Binding-site contacts:
Ligand atom C7 contacts residue HIS123 of chain 1.C at 4.4 Å.
Ligand atom O1 contacts residue ALA44 of chain 1.C at 4.0 Å.
Ligand atom C12 contacts residue CIT1 of chain 1.P at 4.0 Å.
Ligand atom C8 contacts residue CIT1 of chain 1.P at 4.4 Å.
Ligand atom C5 contacts residue CIT1 of chain 1.P at 4.1 Å.
Ligand atom C12 contacts residue SER120 of chain 1.C at 4.2 Å.
Ligand atom C2 contacts residue VAL79 of chain 1.B at 4.4 Å (hydrophobic).
Ligand atom C1 contacts residue PHE46 of chain 1.C at 4.2 Å (hydrophobic).
Ligand atom C12 contacts residue MET145 of chain 1.C at 4.4 Å (hydrophobic).
Ligand atom C3 contacts residue CYS80 of chain 1.B at 4.2 Å (hydrophobic).
Ligand atom C10 contacts residue HIS123 of chain 1.C at 4.4 Å.
Ligand atom O1 contacts residue CYS80 of chain 1.B at 2.8 Å (h-bond).
Ligand atom C11 contacts residue HIS123 of chain 1.C at 3.8 Å.
Ligand atom C2 contacts residue CYS80 of chain 1.B at 2.9 Å (hydrophobic).
Ligand atom C5 contacts residue THR47 of chain 1.C at 3.9 Å.
Ligand atom C10 contacts residue PRO43 of chain 1.C at 3.8 Å (hydrophobic).
Ligand atom C2 contacts residue SER78 of chain 1.B at 4.2 Å.
Ligand atom C6 contacts residue HIS123 of chain 1.C at 3.6 Å.
Ligand atom C3 contacts residue ALA44 of chain 1.C at 4.0 Å (hydrophobic).
Ligand atom C4 contacts residue VAL79 of chain 1.B at 4.1 Å (hydrophobic).
Ligand atom C10 contacts residue MET145 of chain 1.C at 4.1 Å (hydrophobic).
Ligand atom C1 contacts residue CYS80 of chain 1.B at 1.8 Å (hydrophobic).
Ligand atom C9 contacts residue PRO43 of chain 1.C at 3.6 Å (hydrophobic).
Ligand atom C1 contacts residue THR47 of chain 1.C at 3.4 Å.
Ligand atom C1 contacts residue ASP45 of chain 1.C at 4.4 Å.
Ligand atom O1 contacts residue SER78 of chain 1.B at 3.2 Å.
Ligand atom C2 contacts residue THR47 of chain 1.C at 4.2 Å.
Ligand atom C4 contacts residue HIS123 of chain 1.C at 4.1 Å.
Ligand atom C12 contacts residue HIS123 of chain 1.C at 4.3 Å.
Ligand atom C10 contacts residue CIT1 of chain 1.P at 3.1 Å.
Ligand atom C9 contacts residue CIT1 of chain 1.P at 3.2 Å.
Ligand atom C2 contacts residue ALA44 of chain 1.C at 4.0 Å (hydrophobic).
Ligand atom O1 contacts residue VAL79 of chain 1.B at 3.3 Å (h-bond).
Ligand atom C8 contacts residue HIS123 of chain 1.C at 3.8 Å.
Ligand atom C5 contacts residue ALA44 of chain 1.C at 3.7 Å (hydrophobic).
Ligand atom C7 contacts residue CIT1 of chain 1.P at 3.7 Å.

Sequence of chain 1.B:
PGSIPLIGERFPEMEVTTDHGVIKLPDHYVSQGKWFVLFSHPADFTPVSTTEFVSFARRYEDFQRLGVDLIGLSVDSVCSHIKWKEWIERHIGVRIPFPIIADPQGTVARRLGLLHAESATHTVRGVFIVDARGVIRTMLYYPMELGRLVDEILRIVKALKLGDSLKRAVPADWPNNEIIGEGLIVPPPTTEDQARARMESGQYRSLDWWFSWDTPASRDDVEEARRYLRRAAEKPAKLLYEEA

A small-molecule ligand and the protein it binds are described below.
Small molecule (SMILES): CC(=O)c1ccc2ccccc2c1

Sequence of chain 1.C:
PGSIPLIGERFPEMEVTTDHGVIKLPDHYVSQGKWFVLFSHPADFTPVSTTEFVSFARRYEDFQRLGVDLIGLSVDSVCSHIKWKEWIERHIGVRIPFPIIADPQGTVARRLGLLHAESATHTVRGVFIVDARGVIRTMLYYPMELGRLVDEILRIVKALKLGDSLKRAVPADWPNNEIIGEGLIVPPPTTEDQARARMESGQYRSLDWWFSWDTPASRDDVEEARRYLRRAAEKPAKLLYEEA